Binding-site contacts:
Ligand atom C1 contacts residue SER157 of chain 3.E at 4.2 Å.
Ligand atom C8 contacts residue ASN154 of chain 3.E at 4.0 Å.
Ligand atom C7 contacts residue ASN154 of chain 3.E at 3.6 Å.
Ligand atom C5 contacts residue ASN154 of chain 3.E at 3.6 Å.
Ligand atom C1 contacts residue SER156 of chain 3.E at 4.5 Å.
Ligand atom O7 contacts residue ASN154 of chain 3.E at 4.0 Å.
Ligand atom N2 contacts residue ASN154 of chain 3.E at 2.9 Å (h-bond).
Ligand atom C4 contacts residue ASN154 of chain 3.E at 4.2 Å.
Ligand atom C3 contacts residue ASN154 of chain 3.E at 3.8 Å.
Ligand atom C1 contacts residue ASN154 of chain 3.E at 1.4 Å.
Ligand atom O5 contacts residue ASN154 of chain 3.E at 2.4 Å (h-bond).
Ligand atom O5 contacts residue SER157 of chain 3.E at 3.9 Å.
Ligand atom C2 contacts residue ASN154 of chain 3.E at 2.5 Å.

Sequence of chain 3.E:
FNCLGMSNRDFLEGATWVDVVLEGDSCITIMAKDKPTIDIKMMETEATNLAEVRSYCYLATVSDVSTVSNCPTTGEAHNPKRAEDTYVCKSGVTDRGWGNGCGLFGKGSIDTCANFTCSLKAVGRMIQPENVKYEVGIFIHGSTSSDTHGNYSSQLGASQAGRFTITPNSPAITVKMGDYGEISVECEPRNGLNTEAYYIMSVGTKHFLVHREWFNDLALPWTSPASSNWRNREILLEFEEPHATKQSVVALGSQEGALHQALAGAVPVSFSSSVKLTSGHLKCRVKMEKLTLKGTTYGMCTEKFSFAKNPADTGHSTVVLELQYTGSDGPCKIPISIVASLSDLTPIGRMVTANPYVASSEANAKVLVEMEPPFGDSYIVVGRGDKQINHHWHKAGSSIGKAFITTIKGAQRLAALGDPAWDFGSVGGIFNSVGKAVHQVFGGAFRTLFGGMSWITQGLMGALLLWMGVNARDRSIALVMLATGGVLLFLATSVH

A small-molecule ligand and the protein it binds are described below.
Small molecule (SMILES): CC(=O)N[C@@H]1[C@@H](O)[C@H](O)[C@@H](CO)O[C@H]1O